Binding-site contacts:
Ligand atom C7 contacts residue ASN113 of chain 1.H at 3.4 Å.
Ligand atom O5 contacts residue SER115 of chain 1.H at 4.2 Å.
Ligand atom C2 contacts residue TRP257 of chain 1.H at 3.9 Å (hydrophobic).
Ligand atom O5 contacts residue TRP257 of chain 1.H at 3.7 Å.
Ligand atom C1 contacts residue TRP257 of chain 1.H at 4.1 Å (hydrophobic).
Ligand atom C6 contacts residue SER115 of chain 1.H at 4.4 Å.
Ligand atom C5 contacts residue ASN113 of chain 1.H at 3.6 Å.
Ligand atom O6 contacts residue TRP257 of chain 1.H at 4.1 Å.
Ligand atom O6 contacts residue LEU261 of chain 1.H at 3.7 Å.
Ligand atom C3 contacts residue ASN113 of chain 1.H at 3.8 Å.
Ligand atom O5 contacts residue ALA116 of chain 1.H at 4.2 Å.
Ligand atom C6 contacts residue LEU261 of chain 1.H at 4.1 Å (hydrophobic).
Ligand atom C8 contacts residue ASN113 of chain 1.H at 4.4 Å.
Ligand atom C1 contacts residue SER115 of chain 1.H at 4.5 Å.
Ligand atom O7 contacts residue TRP257 of chain 1.H at 3.4 Å.
Ligand atom C5 contacts residue SER115 of chain 1.H at 4.0 Å.
Ligand atom C7 contacts residue TRP257 of chain 1.H at 4.4 Å (hydrophobic).
Ligand atom O7 contacts residue ASN113 of chain 1.H at 3.6 Å (h-bond).
Ligand atom O5 contacts residue ASN113 of chain 1.H at 2.3 Å (h-bond).
Ligand atom C4 contacts residue ASN113 of chain 1.H at 4.2 Å.
Ligand atom C2 contacts residue ASN113 of chain 1.H at 2.4 Å.
Ligand atom N2 contacts residue ASN113 of chain 1.H at 2.9 Å (h-bond).
Ligand atom C1 contacts residue ASN113 of chain 1.H at 1.4 Å.

A protein and the small-molecule ligand that binds it are described below.
Small molecule (SMILES): CC(=O)N[C@@H]1[C@@H](O)[C@H](O)[C@@H](CO)O[C@H]1O

Sequence of chain 1.H:
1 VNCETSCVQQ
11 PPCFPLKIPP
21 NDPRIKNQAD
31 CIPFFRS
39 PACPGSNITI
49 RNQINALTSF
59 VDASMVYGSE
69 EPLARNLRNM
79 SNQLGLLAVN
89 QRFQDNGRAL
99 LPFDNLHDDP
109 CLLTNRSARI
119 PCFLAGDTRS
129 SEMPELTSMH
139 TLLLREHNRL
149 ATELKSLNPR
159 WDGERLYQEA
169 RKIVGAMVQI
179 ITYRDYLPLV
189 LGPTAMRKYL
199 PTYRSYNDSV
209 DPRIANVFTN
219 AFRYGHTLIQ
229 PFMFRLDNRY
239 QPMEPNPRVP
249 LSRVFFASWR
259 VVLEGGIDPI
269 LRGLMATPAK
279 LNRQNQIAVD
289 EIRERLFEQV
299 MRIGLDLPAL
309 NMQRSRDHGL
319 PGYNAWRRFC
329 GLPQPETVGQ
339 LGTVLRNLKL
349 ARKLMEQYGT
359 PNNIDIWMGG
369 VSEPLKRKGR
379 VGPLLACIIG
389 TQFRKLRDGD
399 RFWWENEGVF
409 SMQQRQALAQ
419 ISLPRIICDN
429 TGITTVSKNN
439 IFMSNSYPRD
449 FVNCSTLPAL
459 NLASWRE